Sequence of chain 1.E:
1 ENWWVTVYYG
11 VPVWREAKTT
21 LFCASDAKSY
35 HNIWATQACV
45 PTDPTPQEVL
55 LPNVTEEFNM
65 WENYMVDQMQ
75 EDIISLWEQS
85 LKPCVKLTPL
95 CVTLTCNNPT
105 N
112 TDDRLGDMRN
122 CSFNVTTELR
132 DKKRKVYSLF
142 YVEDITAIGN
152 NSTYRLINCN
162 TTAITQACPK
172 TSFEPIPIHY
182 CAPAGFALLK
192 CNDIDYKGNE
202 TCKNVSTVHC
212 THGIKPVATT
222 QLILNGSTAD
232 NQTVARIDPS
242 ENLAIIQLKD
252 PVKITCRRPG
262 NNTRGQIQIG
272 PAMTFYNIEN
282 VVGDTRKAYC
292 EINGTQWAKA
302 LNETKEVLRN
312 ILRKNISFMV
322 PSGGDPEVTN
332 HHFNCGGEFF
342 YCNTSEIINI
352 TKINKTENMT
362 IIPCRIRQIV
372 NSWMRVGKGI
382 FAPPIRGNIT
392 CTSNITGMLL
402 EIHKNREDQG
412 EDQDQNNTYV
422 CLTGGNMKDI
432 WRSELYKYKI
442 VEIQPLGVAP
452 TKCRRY

Binding-site contacts:
Ligand atom C8 contacts residue GLY284 of chain 1.E at 3.9 Å.
Ligand atom O7 contacts residue ASN262 of chain 1.E at 3.5 Å (h-bond).
Ligand atom C4 contacts residue ASN262 of chain 1.E at 4.2 Å.
Ligand atom C5 contacts residue ASN262 of chain 1.E at 3.6 Å.
Ligand atom C2 contacts residue ASN262 of chain 1.E at 2.5 Å.
Ligand atom O5 contacts residue ASN262 of chain 1.E at 2.3 Å (h-bond).
Ligand atom O7 contacts residue GLY284 of chain 1.E at 4.3 Å.
Ligand atom C7 contacts residue ASN262 of chain 1.E at 3.4 Å.
Ligand atom N2 contacts residue ASN262 of chain 1.E at 2.9 Å (h-bond).
Ligand atom C1 contacts residue ASN262 of chain 1.E at 1.4 Å.
Ligand atom C3 contacts residue ASN262 of chain 1.E at 3.8 Å.
Ligand atom C7 contacts residue GLY284 of chain 1.E at 4.5 Å.
Ligand atom O6 contacts residue ASN262 of chain 1.E at 4.5 Å.

This small molecule binds to this protein.
Small molecule (SMILES): CC(=O)N[C@@H]1[C@@H](O)[C@H](O)[C@@H](CO)O[C@H]1O